The protein below binds the small molecule below.
Small molecule (SMILES): CC(=O)N[C@H]1[C@H](O[C@H]2[C@H](O)[C@@H](NC(C)=O)CO[C@@H]2CO[C@@]2(C)OC[C@@H](O)[C@H](O)[C@@H]2O)O[C@H](CO)[C@@H](O)[C@@H]1O

Sequence of chain 1.A:
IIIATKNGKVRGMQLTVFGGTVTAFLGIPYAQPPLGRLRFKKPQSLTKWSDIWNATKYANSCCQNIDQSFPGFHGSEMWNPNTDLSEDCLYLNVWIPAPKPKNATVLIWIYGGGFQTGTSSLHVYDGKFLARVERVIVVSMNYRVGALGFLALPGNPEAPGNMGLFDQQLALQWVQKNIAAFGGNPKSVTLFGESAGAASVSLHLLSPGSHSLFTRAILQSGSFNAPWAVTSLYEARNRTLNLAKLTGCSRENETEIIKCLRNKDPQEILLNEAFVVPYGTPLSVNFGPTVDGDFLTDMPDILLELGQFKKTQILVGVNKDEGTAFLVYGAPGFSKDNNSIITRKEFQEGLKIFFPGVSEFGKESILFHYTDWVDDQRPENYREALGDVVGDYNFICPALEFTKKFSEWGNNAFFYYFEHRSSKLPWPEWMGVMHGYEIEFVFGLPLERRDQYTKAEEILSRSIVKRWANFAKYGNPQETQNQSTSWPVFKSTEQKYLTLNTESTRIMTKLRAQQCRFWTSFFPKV

Binding-site contacts:
Ligand atom C8 contacts residue ILE344 of chain 1.A at 4.2 Å (hydrophobic).
Ligand atom C8 contacts residue ASN341 of chain 1.A at 4.3 Å.
Ligand atom C2 contacts residue ASN341 of chain 1.A at 2.4 Å.
Ligand atom C3 contacts residue GLY336 of chain 1.A at 4.2 Å.
Ligand atom C6 contacts residue SER338 of chain 1.A at 4.4 Å.
Ligand atom O7 contacts residue GLY336 of chain 1.A at 3.4 Å (h-bond).
Ligand atom C7 contacts residue ASN341 of chain 1.A at 3.2 Å.
Ligand atom C8 contacts residue ASN342 of chain 1.A at 3.6 Å.
Ligand atom C1 contacts residue SER338 of chain 1.A at 4.0 Å.
Ligand atom N2 contacts residue GLY336 of chain 1.A at 4.3 Å.
Ligand atom O5 contacts residue SER338 of chain 1.A at 3.8 Å.
Ligand atom O6 contacts residue SER338 of chain 1.A at 4.4 Å.
Ligand atom C3 contacts residue ASN341 of chain 1.A at 3.8 Å.
Ligand atom N2 contacts residue ASN341 of chain 1.A at 2.8 Å (h-bond).
Ligand atom C1 contacts residue SER338 of chain 1.A at 4.2 Å.
Ligand atom C1 contacts residue GLY336 of chain 1.A at 4.4 Å.
Ligand atom C1 contacts residue ASN341 of chain 1.A at 4.2 Å.
Ligand atom O4 contacts residue GLY336 of chain 1.A at 4.4 Å.
Ligand atom O5 contacts residue ASN341 of chain 1.A at 2.4 Å (h-bond).
Ligand atom C1 contacts residue ASN341 of chain 1.A at 1.4 Å.
Ligand atom O6 contacts residue SER338 of chain 1.A at 4.4 Å.
Ligand atom O7 contacts residue ASN341 of chain 1.A at 3.3 Å (h-bond).
Ligand atom C5 contacts residue ASN341 of chain 1.A at 3.7 Å.
Ligand atom C4 contacts residue ASN341 of chain 1.A at 4.2 Å.
Ligand atom C5 contacts residue SER338 of chain 1.A at 4.2 Å.
Ligand atom O7 contacts residue PRO335 of chain 1.A at 4.3 Å.